Sequence of chain 1.K:
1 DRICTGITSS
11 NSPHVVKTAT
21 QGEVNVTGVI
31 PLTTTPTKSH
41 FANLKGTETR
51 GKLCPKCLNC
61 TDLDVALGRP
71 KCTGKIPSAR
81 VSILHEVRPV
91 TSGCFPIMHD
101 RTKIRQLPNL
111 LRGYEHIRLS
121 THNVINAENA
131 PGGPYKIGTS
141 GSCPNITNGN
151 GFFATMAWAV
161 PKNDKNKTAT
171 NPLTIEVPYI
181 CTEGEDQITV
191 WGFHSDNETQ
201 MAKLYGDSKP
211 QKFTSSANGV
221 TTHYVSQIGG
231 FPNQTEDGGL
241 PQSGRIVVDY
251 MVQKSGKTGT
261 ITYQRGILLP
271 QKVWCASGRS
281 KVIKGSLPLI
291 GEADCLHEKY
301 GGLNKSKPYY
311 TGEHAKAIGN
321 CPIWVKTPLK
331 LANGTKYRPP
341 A

Binding-site contacts:
Ligand atom N2 contacts residue SER12 of chain 1.K at 3.9 Å.
Ligand atom C4 contacts residue ASN25 of chain 1.K at 4.3 Å.
Ligand atom C7 contacts residue SER12 of chain 1.K at 3.6 Å.
Ligand atom O7 contacts residue SER12 of chain 1.K at 3.6 Å.
Ligand atom O5 contacts residue SER12 of chain 1.K at 4.2 Å.
Ligand atom N2 contacts residue ASN25 of chain 1.K at 2.9 Å (h-bond).
Ligand atom C8 contacts residue SER12 of chain 1.K at 4.0 Å.
Ligand atom O7 contacts residue ASN25 of chain 1.K at 3.9 Å.
Ligand atom C2 contacts residue PRO13 of chain 1.K at 4.5 Å (hydrophobic).
Ligand atom C5 contacts residue ASN25 of chain 1.K at 3.7 Å.
Ligand atom C1 contacts residue ASN25 of chain 1.K at 1.4 Å.
Ligand atom C3 contacts residue ASN25 of chain 1.K at 3.8 Å.
Ligand atom C2 contacts residue ASN25 of chain 1.K at 2.5 Å.
Ligand atom C6 contacts residue PRO13 of chain 1.K at 3.0 Å (hydrophobic).
Ligand atom C7 contacts residue ASN25 of chain 1.K at 3.5 Å.
Ligand atom O7 contacts residue TYR337 of chain 1.K at 3.8 Å.
Ligand atom C1 contacts residue PRO13 of chain 1.K at 3.7 Å (hydrophobic).
Ligand atom C2 contacts residue SER12 of chain 1.K at 3.8 Å.
Ligand atom O6 contacts residue PRO13 of chain 1.K at 4.2 Å.
Ligand atom C5 contacts residue PRO13 of chain 1.K at 3.5 Å (hydrophobic).
Ligand atom O5 contacts residue PRO13 of chain 1.K at 2.8 Å (h-bond).
Ligand atom C1 contacts residue SER12 of chain 1.K at 3.6 Å.
Ligand atom C8 contacts residue ASN25 of chain 1.K at 4.5 Å.
Ligand atom O5 contacts residue ASN25 of chain 1.K at 2.4 Å (h-bond).

This protein binds this small molecule.
Small molecule (SMILES): CC(=O)N[C@H]1[C@H](O[C@H]2[C@H](O)[C@@H](NC(C)=O)CO[C@@H]2CO)O[C@H](CO)[C@@H](O)[C@@H]1O